This small molecule binds to this protein.
Small molecule (SMILES): CC(=O)N[C@@H]1[C@@H](O)[C@H](O)[C@@H](CO)O[C@H]1O

Binding-site contacts:
Ligand atom N2 contacts residue ASN58 of chain 1.C at 2.9 Å (h-bond).
Ligand atom C4 contacts residue ASN58 of chain 1.C at 4.3 Å.
Ligand atom C8 contacts residue ASN58 of chain 1.C at 4.0 Å.
Ligand atom C2 contacts residue ASN58 of chain 1.C at 2.5 Å.
Ligand atom C3 contacts residue ASN58 of chain 1.C at 3.8 Å.
Ligand atom O7 contacts residue ASN58 of chain 1.C at 4.5 Å.
Ligand atom O5 contacts residue GLU57 of chain 1.C at 4.2 Å.
Ligand atom C7 contacts residue ASN58 of chain 1.C at 3.6 Å.
Ligand atom C1 contacts residue ASN58 of chain 1.C at 1.4 Å.
Ligand atom C5 contacts residue ASN58 of chain 1.C at 3.7 Å.
Ligand atom O5 contacts residue ASN58 of chain 1.C at 2.4 Å (h-bond).

Sequence of chain 1.C:
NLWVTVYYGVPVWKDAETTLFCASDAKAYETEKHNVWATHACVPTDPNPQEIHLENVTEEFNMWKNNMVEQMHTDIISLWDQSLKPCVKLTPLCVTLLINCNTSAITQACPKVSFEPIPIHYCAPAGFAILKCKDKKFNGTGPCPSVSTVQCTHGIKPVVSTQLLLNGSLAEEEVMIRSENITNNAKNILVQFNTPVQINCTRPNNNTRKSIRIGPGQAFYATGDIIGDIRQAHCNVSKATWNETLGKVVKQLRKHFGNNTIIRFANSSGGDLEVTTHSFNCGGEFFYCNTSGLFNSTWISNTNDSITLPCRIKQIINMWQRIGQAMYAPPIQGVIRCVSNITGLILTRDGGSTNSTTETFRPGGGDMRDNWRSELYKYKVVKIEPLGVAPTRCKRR